This small molecule binds to this protein.
Small molecule (SMILES): CC(=O)N[C@@H]1[C@@H](O)[C@H](O)[C@@H](CO)O[C@H]1O

Sequence of chain 19.D:
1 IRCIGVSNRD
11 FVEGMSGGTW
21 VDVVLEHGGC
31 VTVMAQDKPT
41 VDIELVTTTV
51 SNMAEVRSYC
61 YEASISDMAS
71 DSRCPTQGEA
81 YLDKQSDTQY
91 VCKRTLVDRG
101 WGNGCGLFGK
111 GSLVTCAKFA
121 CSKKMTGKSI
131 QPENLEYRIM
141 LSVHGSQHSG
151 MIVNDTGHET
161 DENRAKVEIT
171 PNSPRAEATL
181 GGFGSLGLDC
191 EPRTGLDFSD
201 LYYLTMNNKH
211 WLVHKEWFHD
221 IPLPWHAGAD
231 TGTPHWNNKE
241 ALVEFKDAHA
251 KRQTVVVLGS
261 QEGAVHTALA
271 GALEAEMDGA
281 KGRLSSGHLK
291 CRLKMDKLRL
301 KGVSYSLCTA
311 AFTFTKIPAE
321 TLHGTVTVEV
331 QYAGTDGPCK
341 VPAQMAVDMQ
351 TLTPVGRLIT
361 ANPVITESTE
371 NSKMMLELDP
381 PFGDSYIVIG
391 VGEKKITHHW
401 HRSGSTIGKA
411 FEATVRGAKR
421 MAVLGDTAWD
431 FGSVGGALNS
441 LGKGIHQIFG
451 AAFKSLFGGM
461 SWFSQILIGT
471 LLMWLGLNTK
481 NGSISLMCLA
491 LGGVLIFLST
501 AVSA

Binding-site contacts:
Ligand atom N2 contacts residue ASN154 of chain 19.D at 2.8 Å (h-bond).
Ligand atom O6 contacts residue GLY157 of chain 19.D at 3.1 Å.
Ligand atom C6 contacts residue GLY157 of chain 19.D at 3.9 Å.
Ligand atom C6 contacts residue HIS158 of chain 19.D at 4.3 Å.
Ligand atom O3 contacts residue HIS148 of chain 19.D at 3.7 Å.
Ligand atom C3 contacts residue HIS158 of chain 19.D at 4.4 Å.
Ligand atom O5 contacts residue HIS158 of chain 19.D at 3.5 Å.
Ligand atom C7 contacts residue VAL153 of chain 19.D at 3.6 Å (hydrophobic).
Ligand atom O5 contacts residue ASN154 of chain 19.D at 2.4 Å (h-bond).
Ligand atom O7 contacts residue VAL153 of chain 19.D at 3.3 Å.
Ligand atom O7 contacts residue ASN154 of chain 19.D at 4.2 Å.
Ligand atom C2 contacts residue HIS158 of chain 19.D at 3.7 Å.
Ligand atom C4 contacts residue HIS158 of chain 19.D at 4.1 Å.
Ligand atom O6 contacts residue ASN154 of chain 19.D at 4.2 Å.
Ligand atom C8 contacts residue ASN154 of chain 19.D at 3.1 Å.
Ligand atom C7 contacts residue SER149 of chain 19.D at 4.4 Å.
Ligand atom O7 contacts residue SER149 of chain 19.D at 3.4 Å (h-bond).
Ligand atom C4 contacts residue ASN154 of chain 19.D at 4.3 Å.
Ligand atom C8 contacts residue VAL153 of chain 19.D at 3.2 Å (hydrophobic).
Ligand atom C5 contacts residue ASN154 of chain 19.D at 3.7 Å.
Ligand atom C1 contacts residue ASN154 of chain 19.D at 1.4 Å.
Ligand atom O7 contacts residue GLY150 of chain 19.D at 3.4 Å.
Ligand atom C7 contacts residue ASN154 of chain 19.D at 3.2 Å.
Ligand atom O6 contacts residue HIS158 of chain 19.D at 4.2 Å.
Ligand atom C3 contacts residue ASN154 of chain 19.D at 3.8 Å.
Ligand atom C2 contacts residue ASN154 of chain 19.D at 2.5 Å.
Ligand atom C1 contacts residue HIS158 of chain 19.D at 3.9 Å.
Ligand atom C5 contacts residue HIS158 of chain 19.D at 4.2 Å.